Binding-site contacts:
Ligand atom C23 contacts residue ALA52 of chain 1.B at 3.7 Å (hydrophobic).
Ligand atom C23 contacts residue LEU48 of chain 1.B at 3.7 Å (hydrophobic).
Ligand atom C15 contacts residue TRP85 of chain 1.B at 3.5 Å (hydrophobic).
Ligand atom C02 contacts residue ASP53 of chain 1.B at 3.5 Å.
Ligand atom C22 contacts residue GLU55 of chain 1.B at 3.6 Å.
Ligand atom C20 contacts residue VAL93 of chain 1.B at 3.8 Å (hydrophobic).
Ligand atom C34 contacts residue LEU122 of chain 1.B at 3.8 Å (hydrophobic).
Ligand atom C14 contacts residue ALA52 of chain 1.B at 3.7 Å (hydrophobic).
Ligand atom C01 contacts residue ASP53 of chain 1.B at 3.5 Å.
Ligand atom C19 contacts residue VAL93 of chain 1.B at 3.6 Å (hydrophobic).
Ligand atom C33 contacts residue LEU122 of chain 1.B at 3.7 Å (hydrophobic).
Ligand atom C25 contacts residue LEU48 of chain 1.B at 3.6 Å (hydrophobic).
Ligand atom C10 contacts residue PHE215 of chain 1.B at 3.8 Å (hydrophobic).
Ligand atom O21 contacts residue VAL93 of chain 1.B at 3.4 Å.
Ligand atom C27 contacts residue TYR106 of chain 1.B at 3.6 Å (hydrophobic).
Ligand atom C06 contacts residue PHE215 of chain 1.B at 3.7 Å (hydrophobic).
Ligand atom C32 contacts residue HIS214 of chain 1.B at 3.4 Å.
Ligand atom C05 contacts residue MET226 of chain 1.B at 3.8 Å (hydrophobic).
Ligand atom C27 contacts residue ASN126 of chain 1.B at 3.5 Å.
Ligand atom C20 contacts residue GLU55 of chain 1.B at 3.4 Å.
Ligand atom C27 contacts residue ILE129 of chain 1.B at 3.5 Å (hydrophobic).
Ligand atom O28 contacts residue ASN126 of chain 1.B at 2.4 Å (h-bond).
Ligand atom C33 contacts residue LEU45 of chain 1.B at 3.7 Å (hydrophobic).
Ligand atom C24 contacts residue LEU48 of chain 1.B at 3.8 Å (hydrophobic).
Ligand atom C31 contacts residue ALA211 of chain 1.B at 3.5 Å (hydrophobic).
Ligand atom C33 contacts residue LEU220 of chain 1.B at 3.8 Å (hydrophobic).
Ligand atom C19 contacts residue LEU89 of chain 1.B at 3.7 Å (hydrophobic).
Ligand atom N07 contacts residue PHE215 of chain 1.B at 3.5 Å.
Ligand atom O21 contacts residue GLU55 of chain 1.B at 2.6 Å (salt-bridge).
Ligand atom N04 contacts residue ASP53 of chain 1.B at 3.1 Å (salt-bridge).
Ligand atom C14 contacts residue MET86 of chain 1.B at 3.6 Å (hydrophobic).
Ligand atom O21 contacts residue ARG96 of chain 1.B at 3.7 Å.
Ligand atom O28 contacts residue ILE129 of chain 1.B at 3.7 Å.
Ligand atom C03 contacts residue ASP53 of chain 1.B at 3.5 Å.
Ligand atom C09 contacts residue LEU220 of chain 1.B at 3.6 Å (hydrophobic).
Ligand atom C15 contacts residue ALA52 of chain 1.B at 3.4 Å (hydrophobic).
Ligand atom C31 contacts residue PHE215 of chain 1.B at 3.8 Å (hydrophobic).
Ligand atom C10 contacts residue ALA52 of chain 1.B at 3.5 Å (hydrophobic).
Ligand atom C25 contacts residue TYR106 of chain 1.B at 3.8 Å (hydrophobic).
Ligand atom O28 contacts residue TYR106 of chain 1.B at 2.5 Å (h-bond).

The protein below binds the small molecule below.
Small molecule (SMILES): CC(C)N1CCN(c2ccc(C(=C(CCCO)c3ccccc3)c3ccc(O)cc3)cc2)CC1

Sequence of chain 1.B:
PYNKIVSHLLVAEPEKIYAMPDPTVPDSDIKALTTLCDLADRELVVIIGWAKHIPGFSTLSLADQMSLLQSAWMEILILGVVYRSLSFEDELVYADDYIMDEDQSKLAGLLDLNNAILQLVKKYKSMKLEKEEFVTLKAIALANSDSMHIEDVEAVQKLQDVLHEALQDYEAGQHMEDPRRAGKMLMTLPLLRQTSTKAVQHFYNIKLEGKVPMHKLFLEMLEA